Sequence of chain 1.E:
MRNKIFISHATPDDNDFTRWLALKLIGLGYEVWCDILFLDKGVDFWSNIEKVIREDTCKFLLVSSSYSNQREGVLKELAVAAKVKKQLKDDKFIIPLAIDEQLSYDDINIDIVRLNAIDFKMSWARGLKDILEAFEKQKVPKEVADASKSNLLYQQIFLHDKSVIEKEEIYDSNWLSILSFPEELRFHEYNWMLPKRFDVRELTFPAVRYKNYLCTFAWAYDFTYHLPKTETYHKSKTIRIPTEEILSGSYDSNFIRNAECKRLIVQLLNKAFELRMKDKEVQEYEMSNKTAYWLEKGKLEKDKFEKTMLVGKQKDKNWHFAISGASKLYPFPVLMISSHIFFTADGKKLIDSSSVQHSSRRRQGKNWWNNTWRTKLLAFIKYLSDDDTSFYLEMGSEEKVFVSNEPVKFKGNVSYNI

The small molecule below binds the protein below.
Small molecule (SMILES): Nc1ncnc2c1ncn2[C@@H]1O[C@H](COP(=O)(O)OP(=O)(O)OC[C@H]2O[C@H](O)[C@H](O)[C@@H]2O)[C@@H](O)[C@H]1O

Binding-site contacts:
Ligand atom N7 contacts residue ALA117 of chain 1.E at 3.6 Å (h-bond).
Ligand atom O1B contacts residue ARG71 of chain 1.G at 2.5 Å (salt-bridge).
Ligand atom O2' contacts residue TYR105 of chain 1.E at 3.5 Å.
Ligand atom C8 contacts residue TYR105 of chain 1.E at 3.8 Å (hydrophobic).
Ligand atom O1D contacts residue PHE45 of chain 1.G at 3.7 Å.
Ligand atom N7 contacts residue ASN116 of chain 1.E at 3.0 Å (h-bond).
Ligand atom O3D contacts residue GLU77 of chain 1.G at 2.7 Å (salt-bridge).
Ligand atom N6 contacts residue ALA117 of chain 1.E at 4.0 Å.
Ligand atom C8 contacts residue ASN116 of chain 1.E at 3.2 Å.
Ligand atom O2B contacts residue ARG71 of chain 1.G at 3.7 Å.
Ligand atom N7 contacts residue TYR105 of chain 1.E at 3.3 Å.
Ligand atom O1B contacts residue ALA10 of chain 1.G at 3.7 Å.
Ligand atom C5D contacts residue HIS9 of chain 1.G at 3.6 Å.
Ligand atom C3D contacts residue ASP35 of chain 1.G at 3.4 Å.
Ligand atom N6 contacts residue ASN116 of chain 1.E at 3.9 Å.
Ligand atom C4D contacts residue GLU77 of chain 1.G at 4.0 Å.
Ligand atom C2 contacts residue PHE45 of chain 1.G at 3.5 Å (hydrophobic).
Ligand atom O2B contacts residue GLY73 of chain 1.G at 3.0 Å (h-bond).
Ligand atom O2B contacts residue VAL74 of chain 1.G at 3.8 Å.
Ligand atom O1B contacts residue PRO12 of chain 1.G at 3.9 Å.
Ligand atom C3D contacts residue GLU77 of chain 1.G at 4.0 Å.
Ligand atom O3A contacts residue ARG71 of chain 1.G at 3.8 Å.
Ligand atom N9 contacts residue ASN116 of chain 1.E at 3.8 Å.
Ligand atom C6 contacts residue LEU115 of chain 1.E at 3.8 Å (hydrophobic).
Ligand atom C6 contacts residue TYR105 of chain 1.E at 3.9 Å (hydrophobic).
Ligand atom O3D contacts residue ASP35 of chain 1.G at 3.5 Å (salt-bridge).
Ligand atom C3D contacts residue THR11 of chain 1.G at 3.4 Å.
Ligand atom N6 contacts residue LEU115 of chain 1.E at 2.6 Å (h-bond).
Ligand atom PB contacts residue ARG71 of chain 1.G at 3.7 Å.
Ligand atom O2B contacts residue GLU72 of chain 1.G at 4.0 Å.
Ligand atom O1B contacts residue THR11 of chain 1.G at 4.0 Å.
Ligand atom C4 contacts residue ASN116 of chain 1.E at 3.9 Å.
Ligand atom C2D contacts residue THR11 of chain 1.G at 3.9 Å.
Ligand atom C5 contacts residue TYR105 of chain 1.E at 3.7 Å (hydrophobic).
Ligand atom N1 contacts residue PHE45 of chain 1.G at 3.6 Å.
Ligand atom C5D contacts residue VAL74 of chain 1.G at 4.0 Å (hydrophobic).
Ligand atom C5 contacts residue ASN116 of chain 1.E at 3.5 Å.
Ligand atom O2D contacts residue ILE49 of chain 1.G at 3.2 Å.
Ligand atom C2D contacts residue ASP35 of chain 1.G at 3.3 Å.
Ligand atom N6 contacts residue TYR105 of chain 1.E at 4.0 Å.

Sequence of chain 1.G:
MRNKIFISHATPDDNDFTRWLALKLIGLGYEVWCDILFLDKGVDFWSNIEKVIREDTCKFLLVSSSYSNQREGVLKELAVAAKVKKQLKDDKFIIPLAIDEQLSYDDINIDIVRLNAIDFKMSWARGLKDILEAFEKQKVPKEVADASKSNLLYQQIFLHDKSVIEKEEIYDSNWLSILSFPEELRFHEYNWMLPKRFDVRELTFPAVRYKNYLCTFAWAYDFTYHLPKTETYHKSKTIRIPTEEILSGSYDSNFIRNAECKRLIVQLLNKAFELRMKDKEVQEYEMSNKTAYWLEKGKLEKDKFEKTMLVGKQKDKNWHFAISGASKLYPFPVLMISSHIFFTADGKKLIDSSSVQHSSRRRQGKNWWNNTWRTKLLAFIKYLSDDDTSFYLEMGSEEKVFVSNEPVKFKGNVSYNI